Sequence of chain 1.F:
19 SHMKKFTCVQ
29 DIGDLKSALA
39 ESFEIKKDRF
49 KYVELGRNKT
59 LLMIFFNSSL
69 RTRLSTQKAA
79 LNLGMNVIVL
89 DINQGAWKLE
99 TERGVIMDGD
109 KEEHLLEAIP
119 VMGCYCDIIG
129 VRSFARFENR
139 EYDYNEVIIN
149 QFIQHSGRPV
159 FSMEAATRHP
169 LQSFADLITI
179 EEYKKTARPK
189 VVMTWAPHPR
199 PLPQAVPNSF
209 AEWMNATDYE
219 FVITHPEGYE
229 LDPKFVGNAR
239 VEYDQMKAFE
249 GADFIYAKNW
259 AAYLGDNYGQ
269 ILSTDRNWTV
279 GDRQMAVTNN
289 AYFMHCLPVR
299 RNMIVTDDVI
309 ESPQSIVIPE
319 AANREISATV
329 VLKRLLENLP

Binding-site contacts:
Ligand atom C2 contacts residue TRP95 of chain 1.F at 4.3 Å (hydrophobic).
Ligand atom CA contacts residue PHE132 of chain 1.D at 3.8 Å (hydrophobic).
Ligand atom O1 contacts residue TRP95 of chain 1.F at 3.3 Å.
Ligand atom C1 contacts residue LEU200 of chain 1.D at 3.8 Å (hydrophobic).
Ligand atom O1 contacts residue LEU200 of chain 1.D at 4.0 Å.
Ligand atom CB contacts residue PHE132 of chain 1.D at 3.3 Å (hydrophobic).
Ligand atom C1 contacts residue ARG198 of chain 1.D at 4.5 Å.
Ligand atom CG contacts residue VAL204 of chain 1.D at 4.3 Å (hydrophobic).
Ligand atom O contacts residue GLU162 of chain 1.D at 2.8 Å (salt-bridge).
Ligand atom O1 contacts residue ARG198 of chain 1.D at 3.8 Å.
Ligand atom CD contacts residue ARG130 of chain 1.D at 3.6 Å.
Ligand atom CD contacts residue VAL204 of chain 1.D at 4.5 Å (hydrophobic).
Ligand atom CG contacts residue GLU162 of chain 1.D at 3.5 Å.
Ligand atom CD contacts residue CP1 of chain 1.O at 2.9 Å.
Ligand atom O1 contacts residue PHE132 of chain 1.D at 3.7 Å.
Ligand atom CD contacts residue HIS167 of chain 1.D at 4.1 Å.
Ligand atom C2 contacts residue GLU110 of chain 1.F at 3.4 Å.
Ligand atom N1 contacts residue TRP95 of chain 1.F at 4.5 Å.
Ligand atom N1 contacts residue LEU200 of chain 1.D at 4.3 Å.
Ligand atom OXT contacts residue LYS256 of chain 1.D at 2.6 Å (salt-bridge).
Ligand atom C2 contacts residue LEU200 of chain 1.D at 3.8 Å (hydrophobic).
Ligand atom C2 contacts residue HIS196 of chain 1.D at 4.3 Å.
Ligand atom OXT contacts residue LEU200 of chain 1.D at 3.9 Å.
Ligand atom C2 contacts residue ARG198 of chain 1.D at 4.3 Å.
Ligand atom C1 contacts residue TRP95 of chain 1.F at 3.8 Å (hydrophobic).
Ligand atom CA contacts residue PRO201 of chain 1.D at 4.4 Å (hydrophobic).
Ligand atom CD contacts residue GLU162 of chain 1.D at 3.0 Å.
Ligand atom O contacts residue VAL204 of chain 1.D at 4.2 Å.
Ligand atom C contacts residue LYS256 of chain 1.D at 3.9 Å.
Ligand atom CB contacts residue GLU162 of chain 1.D at 3.4 Å.
Ligand atom N1 contacts residue LYS256 of chain 1.D at 4.4 Å.
Ligand atom CG contacts residue PRO296 of chain 1.D at 4.4 Å (hydrophobic).
Ligand atom CG contacts residue CP1 of chain 1.O at 4.2 Å.
Ligand atom CD contacts residue LEU295 of chain 1.D at 4.1 Å (hydrophobic).
Ligand atom O contacts residue PRO201 of chain 1.D at 3.5 Å.
Ligand atom OXT contacts residue PRO201 of chain 1.D at 4.1 Å.
Ligand atom C contacts residue GLU162 of chain 1.D at 3.8 Å.
Ligand atom CG contacts residue LEU295 of chain 1.D at 4.4 Å (hydrophobic).
Ligand atom C contacts residue PRO201 of chain 1.D at 3.7 Å (hydrophobic).
Ligand atom CA contacts residue GLU162 of chain 1.D at 4.1 Å.

Sequence of chain 1.D:
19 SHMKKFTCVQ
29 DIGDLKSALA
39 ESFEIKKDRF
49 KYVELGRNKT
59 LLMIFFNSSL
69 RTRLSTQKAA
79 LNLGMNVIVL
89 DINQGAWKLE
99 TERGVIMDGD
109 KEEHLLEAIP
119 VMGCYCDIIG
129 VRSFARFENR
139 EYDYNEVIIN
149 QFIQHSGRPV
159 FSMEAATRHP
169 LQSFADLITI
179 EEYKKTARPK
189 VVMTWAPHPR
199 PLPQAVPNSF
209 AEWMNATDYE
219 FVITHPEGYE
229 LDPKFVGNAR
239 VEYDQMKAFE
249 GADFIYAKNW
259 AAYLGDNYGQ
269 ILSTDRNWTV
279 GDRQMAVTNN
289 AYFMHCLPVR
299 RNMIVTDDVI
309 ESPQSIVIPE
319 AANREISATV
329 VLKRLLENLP

This protein binds this small molecule.
Small molecule (SMILES): CCC[C@H](NC(C)=O)C(=O)O